Binding-site contacts:
Ligand atom C2 contacts residue ASN462 of chain 1.E at 2.5 Å.
Ligand atom C8 contacts residue TYR460 of chain 1.E at 3.4 Å (hydrophobic).
Ligand atom O3 contacts residue VAL458 of chain 1.E at 3.0 Å (h-bond).
Ligand atom C6 contacts residue VAL458 of chain 1.E at 3.8 Å (hydrophobic).
Ligand atom C7 contacts residue VAL458 of chain 1.E at 3.5 Å (hydrophobic).
Ligand atom C1 contacts residue VAL458 of chain 1.E at 4.4 Å (hydrophobic).
Ligand atom C8 contacts residue GLN461 of chain 1.E at 3.5 Å.
Ligand atom C3 contacts residue ASN462 of chain 1.E at 3.8 Å.
Ligand atom O7 contacts residue VAL458 of chain 1.E at 4.2 Å.
Ligand atom C8 contacts residue THR459 of chain 1.E at 4.2 Å.
Ligand atom C7 contacts residue TYR460 of chain 1.E at 3.5 Å (hydrophobic).
Ligand atom O5 contacts residue VAL458 of chain 1.E at 3.7 Å.
Ligand atom C3 contacts residue TYR460 of chain 1.E at 4.3 Å (hydrophobic).
Ligand atom C4 contacts residue ASN462 of chain 1.E at 4.3 Å.
Ligand atom C8 contacts residue SER25 of chain 1.E at 3.3 Å.
Ligand atom N2 contacts residue ASN462 of chain 1.E at 2.9 Å (h-bond).
Ligand atom O6 contacts residue PRO410 of chain 1.E at 3.3 Å.
Ligand atom N2 contacts residue GLN461 of chain 1.E at 4.5 Å.
Ligand atom C6 contacts residue PRO410 of chain 1.E at 4.1 Å (hydrophobic).
Ligand atom C1 contacts residue ASN462 of chain 1.E at 1.5 Å.
Ligand atom O5 contacts residue ASN462 of chain 1.E at 2.4 Å (h-bond).
Ligand atom C7 contacts residue GLN461 of chain 1.E at 4.4 Å.
Ligand atom C7 contacts residue ASN462 of chain 1.E at 3.8 Å.
Ligand atom C1 contacts residue TYR460 of chain 1.E at 3.7 Å (hydrophobic).
Ligand atom C2 contacts residue VAL458 of chain 1.E at 4.2 Å (hydrophobic).
Ligand atom C5 contacts residue VAL458 of chain 1.E at 3.8 Å (hydrophobic).
Ligand atom N2 contacts residue TYR460 of chain 1.E at 2.8 Å (h-bond).
Ligand atom N2 contacts residue VAL458 of chain 1.E at 3.4 Å (h-bond).
Ligand atom C6 contacts residue ASN462 of chain 1.E at 4.4 Å.
Ligand atom C2 contacts residue TYR460 of chain 1.E at 3.8 Å (hydrophobic).
Ligand atom C8 contacts residue VAL458 of chain 1.E at 3.4 Å (hydrophobic).
Ligand atom O6 contacts residue ASN462 of chain 1.E at 3.8 Å.
Ligand atom C3 contacts residue VAL458 of chain 1.E at 3.7 Å (hydrophobic).
Ligand atom C5 contacts residue ASN462 of chain 1.E at 3.6 Å.
Ligand atom O7 contacts residue ASN462 of chain 1.E at 4.1 Å.

The protein below binds the small molecule below.
Small molecule (SMILES): CC(=O)N[C@H]1[C@H](O[C@H]2[C@H](O)[C@@H](NC(C)=O)CO[C@@H]2CO)O[C@H](CO)[C@@H](O)[C@@H]1O

Sequence of chain 1.E:
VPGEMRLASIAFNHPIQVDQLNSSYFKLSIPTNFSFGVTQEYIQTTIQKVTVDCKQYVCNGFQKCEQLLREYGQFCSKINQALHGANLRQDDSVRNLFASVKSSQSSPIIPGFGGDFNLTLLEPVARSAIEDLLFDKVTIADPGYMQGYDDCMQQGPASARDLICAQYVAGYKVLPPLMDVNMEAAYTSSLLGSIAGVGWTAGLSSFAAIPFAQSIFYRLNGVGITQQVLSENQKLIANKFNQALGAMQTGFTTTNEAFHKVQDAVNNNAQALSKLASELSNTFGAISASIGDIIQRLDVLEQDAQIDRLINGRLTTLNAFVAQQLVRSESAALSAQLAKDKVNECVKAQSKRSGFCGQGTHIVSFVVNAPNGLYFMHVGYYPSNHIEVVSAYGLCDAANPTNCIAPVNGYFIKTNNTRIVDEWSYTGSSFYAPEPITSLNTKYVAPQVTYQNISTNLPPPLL